Sequence of chain 1.A:
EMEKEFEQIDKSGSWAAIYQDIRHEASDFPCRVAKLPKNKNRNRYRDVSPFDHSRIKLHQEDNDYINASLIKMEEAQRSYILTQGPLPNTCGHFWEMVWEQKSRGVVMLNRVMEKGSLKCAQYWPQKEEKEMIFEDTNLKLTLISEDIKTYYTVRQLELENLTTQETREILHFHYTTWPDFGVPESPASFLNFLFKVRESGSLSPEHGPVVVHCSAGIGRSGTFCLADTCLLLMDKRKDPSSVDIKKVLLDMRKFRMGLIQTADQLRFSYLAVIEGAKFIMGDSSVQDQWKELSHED

Binding-site contacts:
Ligand atom O11 contacts residue ASP181 of chain 1.A at 2.7 Å (salt-bridge).
Ligand atom O12 contacts residue PHE182 of chain 1.A at 3.7 Å.
Ligand atom O17 contacts residue ASP181 of chain 1.A at 3.3 Å (salt-bridge).
Ligand atom O15 contacts residue GLY220 of chain 1.A at 2.8 Å (h-bond).
Ligand atom C14 contacts residue ALA217 of chain 1.A at 3.8 Å (hydrophobic).
Ligand atom C1 contacts residue GLN262 of chain 1.A at 3.7 Å.
Ligand atom C5 contacts residue PHE182 of chain 1.A at 3.8 Å (hydrophobic).
Ligand atom O11 contacts residue LYS120 of chain 1.A at 3.6 Å (salt-bridge).
Ligand atom N13 contacts residue ALA217 of chain 1.A at 3.5 Å.
Ligand atom C4 contacts residue PHE182 of chain 1.A at 3.3 Å (hydrophobic).
Ligand atom C5 contacts residue TYR46 of chain 1.A at 3.7 Å (hydrophobic).
Ligand atom O17 contacts residue ARG221 of chain 1.A at 2.8 Å (salt-bridge).
Ligand atom C16 contacts residue CYS215 of chain 1.A at 3.4 Å (hydrophobic).
Ligand atom C10 contacts residue LYS120 of chain 1.A at 3.7 Å.
Ligand atom O12 contacts residue LYS120 of chain 1.A at 2.8 Å (salt-bridge).
Ligand atom O18 contacts residue CYS215 of chain 1.A at 3.4 Å (h-bond).
Ligand atom C2 contacts residue PHE182 of chain 1.A at 3.7 Å (hydrophobic).
Ligand atom C16 contacts residue ARG221 of chain 1.A at 3.5 Å.
Ligand atom O18 contacts residue ASP181 of chain 1.A at 3.3 Å (salt-bridge).
Ligand atom C10 contacts residue PHE182 of chain 1.A at 3.6 Å (hydrophobic).
Ligand atom C2 contacts residue ALA217 of chain 1.A at 3.3 Å (hydrophobic).
Ligand atom O17 contacts residue CYS215 of chain 1.A at 3.2 Å.
Ligand atom O18 contacts residue ARG221 of chain 1.A at 2.8 Å (salt-bridge).
Ligand atom O15 contacts residue ILE219 of chain 1.A at 3.5 Å.
Ligand atom C1 contacts residue VAL49 of chain 1.A at 3.8 Å (hydrophobic).
Ligand atom O17 contacts residue SER216 of chain 1.A at 2.8 Å (h-bond).
Ligand atom C14 contacts residue ASP181 of chain 1.A at 3.6 Å.
Ligand atom C3 contacts residue PHE182 of chain 1.A at 3.3 Å (hydrophobic).
Ligand atom C3 contacts residue ALA217 of chain 1.A at 3.4 Å (hydrophobic).
Ligand atom C10 contacts residue ASP181 of chain 1.A at 3.4 Å.
Ligand atom O15 contacts residue GLN262 of chain 1.A at 3.8 Å.
Ligand atom C10 contacts residue TYR46 of chain 1.A at 3.2 Å (hydrophobic).
Ligand atom O12 contacts residue ASP181 of chain 1.A at 3.7 Å.
Ligand atom O11 contacts residue SER216 of chain 1.A at 3.5 Å.
Ligand atom O17 contacts residue ALA217 of chain 1.A at 3.5 Å (h-bond).
Ligand atom N13 contacts residue ASP181 of chain 1.A at 3.5 Å (salt-bridge).
Ligand atom O12 contacts residue TYR46 of chain 1.A at 3.1 Å (h-bond).
Ligand atom O11 contacts residue TYR46 of chain 1.A at 3.1 Å (h-bond).
Ligand atom C16 contacts residue ASP181 of chain 1.A at 3.1 Å.
Ligand atom C2 contacts residue GLN262 of chain 1.A at 3.8 Å.

The small molecule below binds the protein below.
Small molecule (SMILES): O=C(O)C(=O)Nc1ccc(I)cc1C(=O)O